Sequence of chain 33.A:
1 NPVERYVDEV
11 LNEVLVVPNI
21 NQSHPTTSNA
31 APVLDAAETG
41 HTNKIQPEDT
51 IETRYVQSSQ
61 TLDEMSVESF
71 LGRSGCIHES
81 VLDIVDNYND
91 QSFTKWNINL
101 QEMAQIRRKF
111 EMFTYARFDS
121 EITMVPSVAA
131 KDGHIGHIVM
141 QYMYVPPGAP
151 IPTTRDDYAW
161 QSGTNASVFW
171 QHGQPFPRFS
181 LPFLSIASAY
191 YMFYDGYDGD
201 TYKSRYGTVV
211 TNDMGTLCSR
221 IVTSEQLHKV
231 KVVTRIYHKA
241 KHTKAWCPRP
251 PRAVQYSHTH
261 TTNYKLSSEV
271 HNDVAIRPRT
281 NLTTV

Binding-site contacts:
Ligand atom N5A contacts residue PHE179 of chain 33.A at 3.3 Å.
Ligand atom N4A contacts residue TYR144 of chain 33.A at 3.7 Å.
Ligand atom N5A contacts residue LEU217 of chain 33.A at 3.6 Å.
Ligand atom C1B contacts residue ILE98 of chain 33.A at 3.7 Å (hydrophobic).
Ligand atom O1 contacts residue LEU100 of chain 33.A at 3.7 Å.
Ligand atom N1A contacts residue MET124 of chain 33.A at 3.6 Å.
Ligand atom CM4 contacts residue ALA166 of chain 33.A at 3.1 Å (hydrophobic).
Ligand atom N4A contacts residue PHE179 of chain 33.A at 3.5 Å.
Ligand atom N3A contacts residue PHE179 of chain 33.A at 3.7 Å.
Ligand atom C2A contacts residue PHE179 of chain 33.A at 3.5 Å (hydrophobic).
Ligand atom CM6 contacts residue LEU184 of chain 33.A at 3.7 Å (hydrophobic).
Ligand atom N2 contacts residue LEU100 of chain 33.A at 3.8 Å.
Ligand atom C5 contacts residue MET214 of chain 33.A at 3.4 Å (hydrophobic).
Ligand atom N3A contacts residue TYR144 of chain 33.A at 3.2 Å.
Ligand atom C6B contacts residue LEU181 of chain 33.A at 3.5 Å (hydrophobic).
Ligand atom O1B contacts residue ILE98 of chain 33.A at 3.2 Å.
Ligand atom C2A contacts residue LEU217 of chain 33.A at 4.0 Å (hydrophobic).
Ligand atom CM6 contacts residue TYR144 of chain 33.A at 3.7 Å (hydrophobic).
Ligand atom N1A contacts residue PHE179 of chain 33.A at 3.3 Å.
Ligand atom C1C contacts residue MET214 of chain 33.A at 3.2 Å (hydrophobic).
Ligand atom C4 contacts residue MET214 of chain 33.A at 3.7 Å (hydrophobic).
Ligand atom CM4 contacts residue VAL168 of chain 33.A at 3.9 Å (hydrophobic).
Ligand atom CM2 contacts residue ILE77 of chain 33.A at 3.8 Å (hydrophobic).
Ligand atom CM3 contacts residue TYR190 of chain 33.A at 3.6 Å (hydrophobic).
Ligand atom CM4 contacts residue TYR142 of chain 33.A at 3.7 Å (hydrophobic).
Ligand atom C5B contacts residue LEU181 of chain 33.A at 3.6 Å (hydrophobic).
Ligand atom C1B contacts residue LEU181 of chain 33.A at 4.0 Å (hydrophobic).
Ligand atom C4 contacts residue LEU100 of chain 33.A at 3.9 Å (hydrophobic).
Ligand atom O1 contacts residue MET214 of chain 33.A at 3.2 Å.
Ligand atom N1A contacts residue LEU217 of chain 33.A at 3.3 Å.
Ligand atom CM2 contacts residue ILE122 of chain 33.A at 3.8 Å (hydrophobic).
Ligand atom C5B contacts residue TYR144 of chain 33.A at 3.8 Å (hydrophobic).
Ligand atom C2B contacts residue ILE122 of chain 33.A at 4.0 Å (hydrophobic).
Ligand atom C6B contacts residue ILE98 of chain 33.A at 3.8 Å (hydrophobic).
Ligand atom CM4 contacts residue TYR144 of chain 33.A at 3.8 Å (hydrophobic).
Ligand atom C3 contacts residue LEU100 of chain 33.A at 3.8 Å (hydrophobic).
Ligand atom C4 contacts residue TYR190 of chain 33.A at 3.7 Å (hydrophobic).
Ligand atom N2 contacts residue MET214 of chain 33.A at 3.8 Å.
Ligand atom CM6 contacts residue LEU181 of chain 33.A at 3.8 Å (hydrophobic).
Ligand atom N5A contacts residue MET124 of chain 33.A at 3.9 Å.

A protein and the small-molecule ligand that binds it are described below.
Small molecule (SMILES): Cc1cc(CCCOc2c(C)cc(-c3nnn(C)n3)cc2C)on1